A small-molecule ligand and the protein it binds are described below.
Small molecule (SMILES): OC[C@H]1O[C@H](Oc2c[nH]c3ccc(Br)c(Cl)c23)[C@@H](O)[C@@H](O)[C@@H]1O

Binding-site contacts:
Ligand atom O4 contacts residue ALA163 of chain 1.A at 3.4 Å.
Ligand atom C1 contacts residue GLY282 of chain 1.A at 4.2 Å.
Ligand atom C5 contacts residue TYR283 of chain 1.A at 4.0 Å (hydrophobic).
Ligand atom C14 contacts residue TYR283 of chain 1.A at 3.9 Å (hydrophobic).
Ligand atom C8 contacts residue TYR283 of chain 1.A at 4.2 Å (hydrophobic).
Ligand atom O3 contacts residue ASP165 of chain 1.A at 2.8 Å (salt-bridge).
Ligand atom C4 contacts residue ASP286 of chain 1.A at 3.4 Å.
Ligand atom C3 contacts residue ASP165 of chain 1.A at 3.5 Å.
Ligand atom C5 contacts residue ASP286 of chain 1.A at 4.0 Å.
Ligand atom O6 contacts residue TYR283 of chain 1.A at 3.3 Å.
Ligand atom C11 contacts residue TYR283 of chain 1.A at 3.7 Å (hydrophobic).
Ligand atom O2 contacts residue GLY282 of chain 1.A at 3.3 Å.
Ligand atom O6 contacts residue ASP286 of chain 1.A at 4.2 Å.
Ligand atom O2 contacts residue ASP165 of chain 1.A at 3.0 Å (salt-bridge).
Ligand atom C11 contacts residue PHE239 of chain 1.A at 3.6 Å (hydrophobic).
Ligand atom C4 contacts residue GLY164 of chain 1.A at 3.8 Å.
Ligand atom C3 contacts residue GLY164 of chain 1.A at 4.0 Å.
Ligand atom C6 contacts residue GLY282 of chain 1.A at 4.2 Å.
Ligand atom O4 contacts residue PHE239 of chain 1.A at 4.2 Å.
Ligand atom C7 contacts residue TYR283 of chain 1.A at 4.2 Å (hydrophobic).
Ligand atom O2 contacts residue SER281 of chain 1.A at 4.0 Å.
Ligand atom C1 contacts residue TYR283 of chain 1.A at 3.8 Å (hydrophobic).
Ligand atom O5 contacts residue GLY282 of chain 1.A at 3.8 Å.
Ligand atom CL contacts residue ASP165 of chain 1.A at 4.0 Å.
Ligand atom O4 contacts residue GLY164 of chain 1.A at 3.6 Å (h-bond).
Ligand atom O4 contacts residue ASP286 of chain 1.A at 2.6 Å (salt-bridge).
Ligand atom C5 contacts residue PHE239 of chain 1.A at 4.3 Å (hydrophobic).
Ligand atom C6 contacts residue TYR283 of chain 1.A at 3.7 Å (hydrophobic).
Ligand atom O3 contacts residue GLY164 of chain 1.A at 3.0 Å (h-bond).
Ligand atom O3 contacts residue ALA163 of chain 1.A at 3.6 Å.
Ligand atom C2 contacts residue ASP165 of chain 1.A at 3.3 Å.
Ligand atom O6 contacts residue TYR284 of chain 1.A at 2.9 Å.
Ligand atom N1 contacts residue PHE239 of chain 1.A at 4.0 Å.
Ligand atom C9 contacts residue TYR283 of chain 1.A at 3.5 Å (hydrophobic).
Ligand atom C6 contacts residue TYR284 of chain 1.A at 3.7 Å (hydrophobic).
Ligand atom O5 contacts residue TYR283 of chain 1.A at 3.0 Å (h-bond).
Ligand atom C12 contacts residue TYR283 of chain 1.A at 3.6 Å (hydrophobic).
Ligand atom C6 contacts residue ASP286 of chain 1.A at 3.1 Å.
Ligand atom O2 contacts residue GLY164 of chain 1.A at 3.8 Å.
Ligand atom N1 contacts residue TYR283 of chain 1.A at 3.3 Å.

Sequence of chain 1.A:
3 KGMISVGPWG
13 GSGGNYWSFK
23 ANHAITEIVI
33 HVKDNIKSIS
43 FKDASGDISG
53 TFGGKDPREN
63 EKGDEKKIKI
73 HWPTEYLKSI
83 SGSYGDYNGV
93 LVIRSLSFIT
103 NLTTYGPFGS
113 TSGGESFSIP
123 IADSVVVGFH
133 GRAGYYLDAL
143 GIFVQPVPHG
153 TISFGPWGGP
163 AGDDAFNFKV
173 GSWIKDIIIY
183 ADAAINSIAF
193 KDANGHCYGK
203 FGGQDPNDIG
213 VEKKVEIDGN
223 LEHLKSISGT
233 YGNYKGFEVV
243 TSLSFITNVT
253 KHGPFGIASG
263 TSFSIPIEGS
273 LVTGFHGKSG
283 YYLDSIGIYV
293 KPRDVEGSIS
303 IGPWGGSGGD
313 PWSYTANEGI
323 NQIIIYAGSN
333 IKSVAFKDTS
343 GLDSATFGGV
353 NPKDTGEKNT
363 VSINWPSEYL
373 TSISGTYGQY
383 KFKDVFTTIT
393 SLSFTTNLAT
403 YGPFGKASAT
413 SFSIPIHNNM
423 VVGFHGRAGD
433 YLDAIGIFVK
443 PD